This small molecule binds to this protein.
Small molecule (SMILES): C=C1CN2CCC[C@@]2(COc2nc(N3CCN(C(=O)/C=C/c4cccc5c4CNCC5)C[C@@H]3C)c3cc(Cl)c(-c4nc(N)cc(C)c4C(F)(F)F)c(F)c3n2)C1

Binding-site contacts:
Ligand atom O32 contacts residue LYS17 of chain 1.A at 3.0 Å (salt-bridge).
Ligand atom F11 contacts residue VAL10 of chain 1.A at 3.5 Å.
Ligand atom N21 contacts residue TYR97 of chain 1.A at 3.1 Å (h-bond).
Ligand atom F11 contacts residue TYR97 of chain 1.A at 3.5 Å.
Ligand atom C22 contacts residue TYR97 of chain 1.A at 3.5 Å (hydrophobic).
Ligand atom C20 contacts residue TYR97 of chain 1.A at 3.3 Å (hydrophobic).
Ligand atom N57 contacts residue ASP70 of chain 1.A at 2.9 Å (salt-bridge).
Ligand atom C30 contacts residue ALA60 of chain 1.A at 3.5 Å (hydrophobic).
Ligand atom N57 contacts residue GLU64 of chain 1.A at 3.2 Å (salt-bridge).
Ligand atom C16 contacts residue TYR97 of chain 1.A at 3.6 Å (hydrophobic).
Ligand atom CL56 contacts residue MET73 of chain 1.A at 3.5 Å.
Ligand atom F9 contacts residue ILE101 of chain 1.A at 3.5 Å.
Ligand atom F18 contacts residue GLN100 of chain 1.A at 3.5 Å.
Ligand atom C46 contacts residue GLU63 of chain 1.A at 3.2 Å.
Ligand atom O32 contacts residue GLY13 of chain 1.A at 3.3 Å.
Ligand atom F18 contacts residue HIS96 of chain 1.A at 3.1 Å.
Ligand atom O45 contacts residue HIS96 of chain 1.A at 3.4 Å (h-bond).
Ligand atom N51 contacts residue GLU63 of chain 1.A at 3.0 Å (salt-bridge).
Ligand atom F10 contacts residue VAL10 of chain 1.A at 3.6 Å.
Ligand atom N26 contacts residue GLY13 of chain 1.A at 3.5 Å (h-bond).
Ligand atom N19 contacts residue TYR65 of chain 1.A at 3.5 Å (h-bond).
Ligand atom F9 contacts residue TYR97 of chain 1.A at 3.2 Å.
Ligand atom F9 contacts residue GLN100 of chain 1.A at 3.4 Å.
Ligand atom C41 contacts residue ASP14 of chain 1.A at 3.5 Å.
Ligand atom C27 contacts residue GLY11 of chain 1.A at 3.1 Å.
Ligand atom N42 contacts residue ASP14 of chain 1.A at 3.1 Å (salt-bridge).
Ligand atom C1 contacts residue GLN100 of chain 1.A at 3.5 Å.
Ligand atom C40 contacts residue PRO35 of chain 1.A at 3.6 Å (hydrophobic).
Ligand atom C52 contacts residue GLU63 of chain 1.A at 3.4 Å.
Ligand atom O45 contacts residue GLU63 of chain 1.A at 3.2 Å.
Ligand atom C31 contacts residue GLY13 of chain 1.A at 3.3 Å.
Ligand atom C27 contacts residue LYS17 of chain 1.A at 3.6 Å.
Ligand atom C50 contacts residue GLU63 of chain 1.A at 3.5 Å.
Ligand atom C24 contacts residue GLY61 of chain 1.A at 3.5 Å.
Ligand atom C20 contacts residue GLU63 of chain 1.A at 3.5 Å.
Ligand atom N57 contacts residue TYR65 of chain 1.A at 3.4 Å.
Ligand atom C35 contacts residue PRO35 of chain 1.A at 3.5 Å (hydrophobic).
Ligand atom N19 contacts residue HIS96 of chain 1.A at 3.0 Å (h-bond).
Ligand atom CL56 contacts residue ARG69 of chain 1.A at 3.4 Å.
Ligand atom F18 contacts residue TYR65 of chain 1.A at 3.2 Å.

Sequence of chain 1.A:
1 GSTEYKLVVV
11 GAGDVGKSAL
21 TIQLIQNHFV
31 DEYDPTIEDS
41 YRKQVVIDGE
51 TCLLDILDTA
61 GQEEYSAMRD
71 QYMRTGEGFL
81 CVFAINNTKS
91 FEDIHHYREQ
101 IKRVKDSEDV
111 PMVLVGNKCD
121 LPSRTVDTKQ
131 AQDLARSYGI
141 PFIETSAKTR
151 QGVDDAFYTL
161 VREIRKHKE